Binding-site contacts:
Ligand atom O1 contacts residue ASN50 of chain 1.A at 4.0 Å.
Ligand atom BR1 contacts residue PHE92 of chain 1.A at 3.8 Å.
Ligand atom C5 contacts residue ASN45 of chain 1.B at 4.2 Å.
Ligand atom C2 contacts residue LYS33 of chain 1.A at 3.8 Å.
Ligand atom S1 contacts residue ILE48 of chain 1.A at 3.4 Å.
Ligand atom C3 contacts residue LYS33 of chain 1.A at 3.9 Å.
Ligand atom C6 contacts residue VAL47 of chain 1.B at 3.7 Å (hydrophobic).
Ligand atom S1 contacts residue ARG17 of chain 1.B at 3.6 Å.
Ligand atom C12 contacts residue ARG17 of chain 1.B at 3.4 Å.
Ligand atom O2 contacts residue LYS31 of chain 1.A at 3.4 Å.
Ligand atom C13 contacts residue ILE48 of chain 1.A at 3.9 Å (hydrophobic).
Ligand atom C14 contacts residue LYS31 of chain 1.A at 3.8 Å.
Ligand atom O2 contacts residue ASP42 of chain 1.B at 3.3 Å (salt-bridge).
Ligand atom C11 contacts residue ARG17 of chain 1.B at 3.9 Å.
Ligand atom N1 contacts residue ILE48 of chain 1.A at 4.1 Å.
Ligand atom C8 contacts residue ARG17 of chain 1.B at 4.1 Å.
Ligand atom C12 contacts residue ASP90 of chain 1.A at 3.8 Å.
Ligand atom C7 contacts residue ARG17 of chain 1.B at 4.2 Å.
Ligand atom O1 contacts residue LYS53 of chain 1.A at 3.1 Å.
Ligand atom C2 contacts residue LEU20 of chain 1.A at 4.1 Å (hydrophobic).
Ligand atom C4 contacts residue VAL47 of chain 1.B at 3.3 Å (hydrophobic).
Ligand atom C9 contacts residue LYS31 of chain 1.A at 4.1 Å.
Ligand atom BR1 contacts residue VAL47 of chain 1.B at 3.8 Å.
Ligand atom BR1 contacts residue ILE49 of chain 1.B at 3.9 Å.
Ligand atom BR1 contacts residue VAL15 of chain 1.B at 3.7 Å.
Ligand atom BR2 contacts residue LYS33 of chain 1.A at 4.1 Å.
Ligand atom C8 contacts residue ILE48 of chain 1.A at 4.1 Å (hydrophobic).
Ligand atom S1 contacts residue ASP90 of chain 1.A at 3.2 Å (salt-bridge).
Ligand atom N2 contacts residue LYS31 of chain 1.A at 3.2 Å (salt-bridge).
Ligand atom N1 contacts residue ASP90 of chain 1.A at 3.4 Å (salt-bridge).
Ligand atom C5 contacts residue ASP42 of chain 1.B at 4.0 Å.
Ligand atom N1 contacts residue ARG17 of chain 1.B at 3.2 Å (salt-bridge).
Ligand atom C7 contacts residue ILE48 of chain 1.A at 4.2 Å (hydrophobic).
Ligand atom C3 contacts residue VAL47 of chain 1.B at 4.0 Å (hydrophobic).
Ligand atom C3 contacts residue ASP42 of chain 1.B at 4.2 Å.
Ligand atom C12 contacts residue ILE48 of chain 1.A at 3.6 Å (hydrophobic).
Ligand atom O2 contacts residue ASN45 of chain 1.B at 4.2 Å.
Ligand atom C1 contacts residue ILE48 of chain 1.A at 3.8 Å (hydrophobic).
Ligand atom C5 contacts residue VAL47 of chain 1.B at 3.1 Å (hydrophobic).
Ligand atom C4 contacts residue ASP42 of chain 1.B at 3.5 Å.

The small molecule below binds the protein below.
Small molecule (SMILES): N#Cc1c(O)c2c(-c3ccc(Br)cc3)c(Br)sc2[nH]c1=O

Sequence of chain 1.B:
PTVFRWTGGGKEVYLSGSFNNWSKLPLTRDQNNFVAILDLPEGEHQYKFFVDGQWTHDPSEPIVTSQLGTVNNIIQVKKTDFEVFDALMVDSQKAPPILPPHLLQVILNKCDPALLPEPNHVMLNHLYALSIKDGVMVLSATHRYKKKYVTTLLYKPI

Sequence of chain 1.A:
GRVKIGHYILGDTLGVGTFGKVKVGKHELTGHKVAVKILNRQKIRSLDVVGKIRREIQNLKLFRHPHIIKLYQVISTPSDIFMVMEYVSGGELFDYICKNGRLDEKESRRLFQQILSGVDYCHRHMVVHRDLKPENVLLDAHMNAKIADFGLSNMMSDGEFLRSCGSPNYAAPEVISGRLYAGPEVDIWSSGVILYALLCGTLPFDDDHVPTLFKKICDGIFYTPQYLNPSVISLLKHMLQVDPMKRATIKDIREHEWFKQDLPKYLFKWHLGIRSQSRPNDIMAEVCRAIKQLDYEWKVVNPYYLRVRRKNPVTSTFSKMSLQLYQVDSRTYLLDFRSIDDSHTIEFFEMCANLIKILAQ